Binding-site contacts:
Ligand atom C38 contacts residue HEM1 of chain 1.K at 3.5 Å.
Ligand atom C08 contacts residue TRP382 of chain 1.B at 3.4 Å (hydrophobic).
Ligand atom N17 contacts residue MET40 of chain 1.B at 3.6 Å.
Ligand atom C09 contacts residue TRP382 of chain 1.B at 3.6 Å (hydrophobic).
Ligand atom N41 contacts residue GLU296 of chain 1.B at 2.6 Å (salt-bridge).
Ligand atom C36 contacts residue HEM1 of chain 1.K at 3.8 Å.
Ligand atom C42 contacts residue PHE288 of chain 1.B at 3.6 Å (hydrophobic).
Ligand atom C18 contacts residue PHE395 of chain 1.A at 3.7 Å (hydrophobic).
Ligand atom C42 contacts residue HEM1 of chain 1.K at 3.5 Å.
Ligand atom C11 contacts residue MET40 of chain 1.B at 3.5 Å (hydrophobic).
Ligand atom C05 contacts residue ARG300 of chain 1.B at 3.5 Å.
Ligand atom C06 contacts residue ARG300 of chain 1.B at 3.5 Å.
Ligand atom C15 contacts residue TRP382 of chain 1.B at 3.8 Å (hydrophobic).
Ligand atom N02 contacts residue ARG185 of chain 1.B at 3.5 Å (salt-bridge).
Ligand atom N40 contacts residue GLU296 of chain 1.B at 2.7 Å (salt-bridge).
Ligand atom C18 contacts residue VAL381 of chain 1.B at 3.4 Å (hydrophobic).
Ligand atom C01 contacts residue ARG300 of chain 1.B at 3.7 Å.
Ligand atom N40 contacts residue HEM1 of chain 1.K at 3.5 Å.
Ligand atom N41 contacts residue TYR292 of chain 1.B at 3.8 Å.
Ligand atom C16 contacts residue PHE395 of chain 1.A at 3.8 Å (hydrophobic).
Ligand atom C36 contacts residue VAL271 of chain 1.B at 3.5 Å (hydrophobic).
Ligand atom C08 contacts residue ARG300 of chain 1.B at 3.5 Å.
Ligand atom C34 contacts residue GLU296 of chain 1.B at 3.7 Å.
Ligand atom C37 contacts residue HEM1 of chain 1.K at 3.8 Å.
Ligand atom C14 contacts residue TRP382 of chain 1.B at 3.7 Å (hydrophobic).
Ligand atom N41 contacts residue HEM1 of chain 1.K at 3.4 Å.
Ligand atom C13 contacts residue TRP382 of chain 1.B at 3.7 Å (hydrophobic).
Ligand atom C39 contacts residue GLU296 of chain 1.B at 3.5 Å.
Ligand atom C39 contacts residue HEM1 of chain 1.K at 3.5 Å.
Ligand atom C05 contacts residue HEM1 of chain 1.K at 3.4 Å.
Ligand atom C34 contacts residue HEM1 of chain 1.K at 3.5 Å.
Ligand atom C18 contacts residue TRP382 of chain 1.B at 3.8 Å (hydrophobic).
Ligand atom C07 contacts residue GLU296 of chain 1.B at 3.8 Å.
Ligand atom C04 contacts residue ARG300 of chain 1.B at 3.5 Å.
Ligand atom N41 contacts residue TRP291 of chain 1.B at 2.9 Å (h-bond).
Ligand atom C08 contacts residue HEM1 of chain 1.K at 3.7 Å.
Ligand atom N41 contacts residue PRO269 of chain 1.B at 3.9 Å.
Ligand atom C35 contacts residue GLU296 of chain 1.B at 3.6 Å.
Ligand atom C16 contacts residue MET40 of chain 1.B at 3.6 Å (hydrophobic).
Ligand atom C35 contacts residue HEM1 of chain 1.K at 3.6 Å.

Sequence of chain 1.A:
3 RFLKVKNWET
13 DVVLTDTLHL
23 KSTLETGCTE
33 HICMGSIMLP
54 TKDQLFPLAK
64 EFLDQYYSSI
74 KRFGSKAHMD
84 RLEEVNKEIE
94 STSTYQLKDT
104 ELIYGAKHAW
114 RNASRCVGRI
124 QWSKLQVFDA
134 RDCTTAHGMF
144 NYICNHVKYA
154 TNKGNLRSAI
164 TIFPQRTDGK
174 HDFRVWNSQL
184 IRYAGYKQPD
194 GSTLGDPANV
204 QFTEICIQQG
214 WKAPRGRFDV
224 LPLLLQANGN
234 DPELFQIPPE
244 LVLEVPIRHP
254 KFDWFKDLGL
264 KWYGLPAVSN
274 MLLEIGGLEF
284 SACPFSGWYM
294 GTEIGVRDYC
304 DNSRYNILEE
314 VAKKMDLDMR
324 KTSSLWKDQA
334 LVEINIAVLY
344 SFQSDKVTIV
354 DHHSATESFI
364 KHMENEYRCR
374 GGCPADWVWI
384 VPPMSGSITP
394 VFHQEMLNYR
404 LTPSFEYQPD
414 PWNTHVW

A small-molecule ligand and the protein it binds are described below.
Small molecule (SMILES): Cc1cc(N)nc(CCc2cc(N)cc(CCc3cc(C)cc(N)n3)c2)c1

Sequence of chain 1.B:
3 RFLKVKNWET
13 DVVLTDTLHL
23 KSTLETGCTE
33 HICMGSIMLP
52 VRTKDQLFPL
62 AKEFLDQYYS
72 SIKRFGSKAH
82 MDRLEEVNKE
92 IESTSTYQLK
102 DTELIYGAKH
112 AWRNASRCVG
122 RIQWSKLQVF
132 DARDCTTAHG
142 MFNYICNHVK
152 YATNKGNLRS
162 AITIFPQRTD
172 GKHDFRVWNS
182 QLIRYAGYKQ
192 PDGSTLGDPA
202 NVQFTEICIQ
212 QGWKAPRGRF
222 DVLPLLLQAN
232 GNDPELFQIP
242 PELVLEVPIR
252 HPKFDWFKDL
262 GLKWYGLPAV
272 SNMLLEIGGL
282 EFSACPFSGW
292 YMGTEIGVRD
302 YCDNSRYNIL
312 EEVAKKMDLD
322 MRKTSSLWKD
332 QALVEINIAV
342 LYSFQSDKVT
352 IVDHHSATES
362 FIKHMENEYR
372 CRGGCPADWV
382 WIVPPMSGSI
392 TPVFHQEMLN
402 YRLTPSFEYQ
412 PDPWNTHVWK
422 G